This small molecule binds to this protein.
Small molecule (SMILES): Cc1cn([C@H]2C[C@H](O)[C@@H](COP(=O)(O)NP(=O)(O)OP(=O)(O)O)O2)c(=O)[nH]c1=O

Sequence of chain 1.J:
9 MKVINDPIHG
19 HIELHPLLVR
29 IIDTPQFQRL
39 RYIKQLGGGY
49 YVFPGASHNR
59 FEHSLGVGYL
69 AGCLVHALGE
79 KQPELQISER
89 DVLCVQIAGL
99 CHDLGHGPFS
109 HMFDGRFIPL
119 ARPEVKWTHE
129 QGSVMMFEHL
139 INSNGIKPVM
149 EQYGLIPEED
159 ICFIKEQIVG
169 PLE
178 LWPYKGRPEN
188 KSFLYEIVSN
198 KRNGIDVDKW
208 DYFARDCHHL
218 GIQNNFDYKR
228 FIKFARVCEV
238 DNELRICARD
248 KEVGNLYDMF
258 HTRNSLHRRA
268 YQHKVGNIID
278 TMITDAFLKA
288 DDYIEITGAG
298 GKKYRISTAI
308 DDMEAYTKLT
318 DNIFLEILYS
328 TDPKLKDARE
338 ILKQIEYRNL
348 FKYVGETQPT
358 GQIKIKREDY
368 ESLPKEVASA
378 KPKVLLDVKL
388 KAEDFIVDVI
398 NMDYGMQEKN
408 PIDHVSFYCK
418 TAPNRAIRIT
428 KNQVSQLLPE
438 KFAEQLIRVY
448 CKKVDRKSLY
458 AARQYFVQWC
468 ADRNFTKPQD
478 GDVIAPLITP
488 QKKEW

Binding-site contacts:
Ligand atom O1G contacts residue TYR209 of chain 1.J at 2.3 Å (h-bond).
Ligand atom O4' contacts residue ARG58 of chain 1.J at 3.1 Å (salt-bridge).
Ligand atom O4' contacts residue HIS109 of chain 1.J at 3.2 Å.
Ligand atom O3' contacts residue TYR209 of chain 1.J at 3.1 Å.
Ligand atom O5' contacts residue ARG58 of chain 1.J at 3.0 Å (salt-bridge).
Ligand atom O2 contacts residue HIS109 of chain 1.J at 3.1 Å.
Ligand atom PB contacts residue MG1 of chain 1.BC at 3.3 Å.
Ligand atom O4 contacts residue GLN269 of chain 1.J at 3.1 Å (h-bond).
Ligand atom PA contacts residue ARG58 of chain 1.J at 3.4 Å.
Ligand atom PA contacts residue ASP205 of chain 1.J at 3.4 Å.
Ligand atom O2A contacts residue ASP101 of chain 1.J at 2.9 Å (salt-bridge).
Ligand atom O2G contacts residue LYS206 of chain 1.J at 2.7 Å (salt-bridge).
Ligand atom O1B contacts residue HIS127 of chain 1.J at 3.4 Å.
Ligand atom C2 contacts residue HIS109 of chain 1.J at 3.4 Å.
Ligand atom O3G contacts residue ARG260 of chain 1.J at 3.1 Å (salt-bridge).
Ligand atom O1A contacts residue HIS61 of chain 1.J at 3.1 Å (h-bond).
Ligand atom PG contacts residue MG1 of chain 1.BC at 3.5 Å.
Ligand atom O1A contacts residue FE1 of chain 1.AC at 1.7 Å.
Ligand atom C3' contacts residue TYR209 of chain 1.J at 3.5 Å (hydrophobic).
Ligand atom C5M contacts residue TYR268 of chain 1.J at 3.4 Å (hydrophobic).
Ligand atom C4' contacts residue ARG58 of chain 1.J at 3.3 Å.
Ligand atom O1A contacts residue ASP205 of chain 1.J at 3.0 Å (salt-bridge).
Ligand atom O1A contacts residue ASP101 of chain 1.J at 2.3 Å (salt-bridge).
Ligand atom PA contacts residue FE1 of chain 1.AC at 3.1 Å.
Ligand atom O2B contacts residue MG1 of chain 1.BC at 2.0 Å.
Ligand atom C5' contacts residue HIS109 of chain 1.J at 3.5 Å.
Ligand atom O3' contacts residue ASP213 of chain 1.J at 2.7 Å (salt-bridge).
Ligand atom O2G contacts residue MG1 of chain 1.BC at 2.3 Å.
Ligand atom PB contacts residue ASP205 of chain 1.J at 3.5 Å.
Ligand atom O1A contacts residue ARG58 of chain 1.J at 2.7 Å (salt-bridge).
Ligand atom O5' contacts residue HIS109 of chain 1.J at 3.2 Å (h-bond).
Ligand atom O1G contacts residue LYS206 of chain 1.J at 3.6 Å.
Ligand atom O1G contacts residue ARG260 of chain 1.J at 3.1 Å (salt-bridge).
Ligand atom O1B contacts residue HIS109 of chain 1.J at 3.4 Å (h-bond).
Ligand atom O2A contacts residue HIS127 of chain 1.J at 2.5 Å (h-bond).
Ligand atom O2B contacts residue ASP205 of chain 1.J at 3.3 Å (salt-bridge).
Ligand atom N3A contacts residue ASP205 of chain 1.J at 2.6 Å (salt-bridge).
Ligand atom O3' contacts residue GLN43 of chain 1.J at 3.4 Å (h-bond).
Ligand atom O2A contacts residue HIS104 of chain 1.J at 3.2 Å (h-bond).
Ligand atom PA contacts residue ASP101 of chain 1.J at 3.2 Å.